Binding-site contacts:
Ligand atom C8 contacts residue GLU83 of chain 1.A at 1.6 Å.
Ligand atom O1 contacts residue ASN170 of chain 1.A at 3.5 Å.
Ligand atom C6 contacts residue GLU83 of chain 1.A at 3.6 Å.
Ligand atom C4 contacts residue LYS80 of chain 1.A at 3.3 Å.
Ligand atom C2 contacts residue GLU83 of chain 1.A at 3.0 Å.
Ligand atom C6 contacts residue LYS80 of chain 1.A at 3.2 Å.
Ligand atom C7 contacts residue GLU83 of chain 1.A at 1.2 Å.
Ligand atom O2 contacts residue LYS80 of chain 1.A at 1.6 Å (salt-bridge).
Ligand atom C4 contacts residue GLU83 of chain 1.A at 1.3 Å.
Ligand atom C8 contacts residue LYS80 of chain 1.A at 3.6 Å.
Ligand atom O2 contacts residue GLU83 of chain 1.A at 2.3 Å (salt-bridge).
Ligand atom C6 contacts residue THR171 of chain 1.A at 3.7 Å.
Ligand atom C1 contacts residue THR171 of chain 1.A at 3.7 Å.
Ligand atom C3 contacts residue GLU83 of chain 1.A at 1.7 Å.
Ligand atom C6 contacts residue ARG82 of chain 1.A at 4.0 Å.
Ligand atom C5 contacts residue ARG82 of chain 1.A at 3.9 Å.
Ligand atom C1 contacts residue GLU83 of chain 1.A at 3.8 Å.
Ligand atom C2 contacts residue ASP168 of chain 1.A at 3.8 Å.
Ligand atom C5 contacts residue LYS80 of chain 1.A at 2.5 Å.
Ligand atom O1 contacts residue ASP168 of chain 1.A at 3.3 Å.
Ligand atom C1 contacts residue ASP168 of chain 1.A at 3.9 Å.
Ligand atom C7 contacts residue LYS80 of chain 1.A at 2.8 Å.
Ligand atom O1 contacts residue THR171 of chain 1.A at 2.8 Å (h-bond).
Ligand atom C5 contacts residue GLU83 of chain 1.A at 2.6 Å.

Sequence of chain 1.A:
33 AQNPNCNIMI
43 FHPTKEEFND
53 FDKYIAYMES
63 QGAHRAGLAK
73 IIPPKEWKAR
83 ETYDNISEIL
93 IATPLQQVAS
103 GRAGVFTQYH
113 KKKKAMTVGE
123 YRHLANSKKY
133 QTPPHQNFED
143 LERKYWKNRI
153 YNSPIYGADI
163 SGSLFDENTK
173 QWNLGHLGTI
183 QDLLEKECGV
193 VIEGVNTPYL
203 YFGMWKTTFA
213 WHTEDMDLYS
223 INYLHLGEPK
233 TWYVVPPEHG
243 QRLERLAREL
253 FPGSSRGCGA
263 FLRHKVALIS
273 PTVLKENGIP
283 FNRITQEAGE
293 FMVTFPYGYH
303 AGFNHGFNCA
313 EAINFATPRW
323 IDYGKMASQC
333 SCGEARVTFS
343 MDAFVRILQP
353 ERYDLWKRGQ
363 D

The protein below binds the small molecule below.
Small molecule (SMILES): CC(=O)c1ccc(O)cc1